Sequence of chain 1.A:
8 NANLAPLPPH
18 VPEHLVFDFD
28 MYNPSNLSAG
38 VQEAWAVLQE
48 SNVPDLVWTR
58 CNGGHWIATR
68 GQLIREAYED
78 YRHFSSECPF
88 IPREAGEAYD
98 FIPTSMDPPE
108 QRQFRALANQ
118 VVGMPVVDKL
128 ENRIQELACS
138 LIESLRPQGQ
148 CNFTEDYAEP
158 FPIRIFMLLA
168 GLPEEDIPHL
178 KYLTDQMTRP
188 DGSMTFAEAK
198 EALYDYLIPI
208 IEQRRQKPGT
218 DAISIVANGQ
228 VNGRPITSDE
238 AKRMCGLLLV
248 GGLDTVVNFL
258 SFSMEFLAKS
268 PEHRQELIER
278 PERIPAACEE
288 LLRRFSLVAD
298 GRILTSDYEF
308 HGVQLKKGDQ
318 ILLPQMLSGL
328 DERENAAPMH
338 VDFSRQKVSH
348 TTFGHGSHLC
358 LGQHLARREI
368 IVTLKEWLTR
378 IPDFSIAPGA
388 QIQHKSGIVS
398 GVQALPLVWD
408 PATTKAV

Binding-site contacts:
Ligand atom O contacts residue PHE98 of chain 1.A at 4.4 Å.
Ligand atom C3 contacts residue LEU244 of chain 1.A at 3.7 Å (hydrophobic).
Ligand atom O contacts residue PHE87 of chain 1.A at 3.5 Å.
Ligand atom C9 contacts residue VAL295 of chain 1.A at 4.0 Å (hydrophobic).
Ligand atom C10 contacts residue THR185 of chain 1.A at 4.1 Å.
Ligand atom O contacts residue TYR96 of chain 1.A at 2.6 Å (h-bond).
Ligand atom C1 contacts residue VAL247 of chain 1.A at 4.3 Å (hydrophobic).
Ligand atom C5 contacts residue HEM1 of chain 1.E at 3.7 Å.
Ligand atom C2 contacts residue TYR96 of chain 1.A at 3.4 Å (hydrophobic).
Ligand atom C8 contacts residue VAL295 of chain 1.A at 3.7 Å (hydrophobic).
Ligand atom C6 contacts residue VAL247 of chain 1.A at 3.7 Å (hydrophobic).
Ligand atom C5 contacts residue GLY248 of chain 1.A at 4.2 Å.
Ligand atom C8 contacts residue HEM1 of chain 1.E at 4.2 Å.
Ligand atom C2 contacts residue PHE87 of chain 1.A at 4.2 Å (hydrophobic).
Ligand atom C3 contacts residue THR101 of chain 1.A at 4.0 Å.
Ligand atom C10 contacts residue VAL247 of chain 1.A at 3.8 Å (hydrophobic).
Ligand atom C6 contacts residue GLY248 of chain 1.A at 3.9 Å.
Ligand atom C8 contacts residue ILE395 of chain 1.A at 4.3 Å (hydrophobic).
Ligand atom C3 contacts residue HEM1 of chain 1.E at 4.1 Å.
Ligand atom C6 contacts residue LEU244 of chain 1.A at 4.2 Å (hydrophobic).
Ligand atom C9 contacts residue THR252 of chain 1.A at 4.0 Å.
Ligand atom C5 contacts residue LEU244 of chain 1.A at 4.0 Å (hydrophobic).
Ligand atom C10 contacts residue ILE395 of chain 1.A at 4.2 Å (hydrophobic).
Ligand atom O contacts residue LEU244 of chain 1.A at 3.9 Å.
Ligand atom C10 contacts residue PHE87 of chain 1.A at 3.9 Å (hydrophobic).
Ligand atom C8 contacts residue ASP297 of chain 1.A at 4.0 Å.
Ligand atom C3 contacts residue TYR96 of chain 1.A at 3.7 Å (hydrophobic).
Ligand atom C4 contacts residue HEM1 of chain 1.E at 3.6 Å.
Ligand atom C2 contacts residue LEU244 of chain 1.A at 3.9 Å (hydrophobic).
Ligand atom C9 contacts residue VAL396 of chain 1.A at 4.2 Å (hydrophobic).
Ligand atom C9 contacts residue HEM1 of chain 1.E at 4.0 Å.
Ligand atom C10 contacts residue VAL396 of chain 1.A at 4.2 Å (hydrophobic).

The protein below binds the small molecule below.
Small molecule (SMILES): CC1(C)[C@@H]2CC[C@@]1(C)C(=O)C2